Binding-site contacts:
Ligand atom C6 contacts residue PRO38 of chain 1.D at 3.8 Å (hydrophobic).
Ligand atom O1P contacts residue ARG325 of chain 1.D at 3.0 Å (salt-bridge).
Ligand atom C6 contacts residue ARG325 of chain 1.D at 3.8 Å.
Ligand atom O2 contacts residue ARG325 of chain 1.D at 3.3 Å (salt-bridge).
Ligand atom P contacts residue ARG325 of chain 1.D at 3.8 Å.
Ligand atom O4 contacts residue ARG19 of chain 1.D at 3.6 Å.
Ligand atom C2 contacts residue ARG325 of chain 1.D at 4.0 Å.
Ligand atom O5 contacts residue ARG325 of chain 1.D at 3.6 Å.
Ligand atom O2 contacts residue TRP100 of chain 1.D at 3.2 Å.
Ligand atom C3 contacts residue ASP145 of chain 1.D at 3.6 Å.
Ligand atom O2P contacts residue ARG19 of chain 1.D at 3.2 Å.
Ligand atom O1 contacts residue ILE170 of chain 1.D at 3.5 Å.
Ligand atom O3P contacts residue TYR91 of chain 1.D at 3.1 Å (h-bond).
Ligand atom O5 contacts residue ADP1 of chain 1.Q at 3.5 Å (h-bond).
Ligand atom C5 contacts residue ARG325 of chain 1.D at 4.0 Å.
Ligand atom O3 contacts residue TYR146 of chain 1.D at 3.9 Å.
Ligand atom C6 contacts residue GLY39 of chain 1.D at 3.6 Å.
Ligand atom O2 contacts residue TYR146 of chain 1.D at 3.4 Å.
Ligand atom O3 contacts residue GLN147 of chain 1.D at 3.4 Å (h-bond).
Ligand atom C6 contacts residue ARG287 of chain 1.D at 3.7 Å.
Ligand atom C3 contacts residue LEU41 of chain 1.D at 3.8 Å (hydrophobic).
Ligand atom C1 contacts residue ADP1 of chain 1.Q at 3.7 Å.
Ligand atom O3 contacts residue LEU41 of chain 1.D at 3.3 Å.
Ligand atom O5 contacts residue ARG287 of chain 1.D at 3.9 Å.
Ligand atom P contacts residue TYR91 of chain 1.D at 3.4 Å.
Ligand atom O2 contacts residue ASP145 of chain 1.D at 4.0 Å.
Ligand atom O2P contacts residue TYR91 of chain 1.D at 4.0 Å.
Ligand atom O1 contacts residue TYR146 of chain 1.D at 4.1 Å.
Ligand atom O1P contacts residue TYR91 of chain 1.D at 2.5 Å (h-bond).
Ligand atom O1 contacts residue ASP145 of chain 1.D at 2.5 Å (salt-bridge).
Ligand atom C1 contacts residue ASP145 of chain 1.D at 3.7 Å.
Ligand atom O3P contacts residue ARG19 of chain 1.D at 3.8 Å.
Ligand atom O6 contacts residue ARG287 of chain 1.D at 4.0 Å.
Ligand atom O3P contacts residue PRO38 of chain 1.D at 3.6 Å.
Ligand atom O1 contacts residue HIS169 of chain 1.D at 3.6 Å.
Ligand atom O6 contacts residue ARG325 of chain 1.D at 3.0 Å (salt-bridge).
Ligand atom C2 contacts residue ASP145 of chain 1.D at 4.0 Å.
Ligand atom C4 contacts residue ARG325 of chain 1.D at 4.1 Å.
Ligand atom C5 contacts residue GLY39 of chain 1.D at 3.7 Å.
Ligand atom O3 contacts residue ASP145 of chain 1.D at 2.6 Å (salt-bridge).

Sequence of chain 1.D:
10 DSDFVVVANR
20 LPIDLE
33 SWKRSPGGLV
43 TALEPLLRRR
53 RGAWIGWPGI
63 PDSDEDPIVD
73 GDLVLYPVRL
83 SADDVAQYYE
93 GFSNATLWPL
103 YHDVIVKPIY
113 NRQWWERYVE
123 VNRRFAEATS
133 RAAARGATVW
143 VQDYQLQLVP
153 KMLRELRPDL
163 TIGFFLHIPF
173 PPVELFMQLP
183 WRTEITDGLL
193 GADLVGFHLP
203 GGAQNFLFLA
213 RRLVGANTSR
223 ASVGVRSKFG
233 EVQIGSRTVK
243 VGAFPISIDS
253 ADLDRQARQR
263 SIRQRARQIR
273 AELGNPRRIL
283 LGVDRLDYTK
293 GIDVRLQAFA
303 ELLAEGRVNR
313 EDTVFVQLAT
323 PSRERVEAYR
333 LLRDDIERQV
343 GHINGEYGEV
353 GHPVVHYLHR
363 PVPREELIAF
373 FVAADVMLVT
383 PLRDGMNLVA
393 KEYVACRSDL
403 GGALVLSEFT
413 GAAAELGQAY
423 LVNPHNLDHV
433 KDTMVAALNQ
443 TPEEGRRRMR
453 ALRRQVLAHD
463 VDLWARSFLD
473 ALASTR

The protein below binds the small molecule below.
Small molecule (SMILES): O=P(O)(O)OC[C@H]1O[C@](O)(CO)[C@@H](O)[C@@H]1O